Sequence of chain 1.B:
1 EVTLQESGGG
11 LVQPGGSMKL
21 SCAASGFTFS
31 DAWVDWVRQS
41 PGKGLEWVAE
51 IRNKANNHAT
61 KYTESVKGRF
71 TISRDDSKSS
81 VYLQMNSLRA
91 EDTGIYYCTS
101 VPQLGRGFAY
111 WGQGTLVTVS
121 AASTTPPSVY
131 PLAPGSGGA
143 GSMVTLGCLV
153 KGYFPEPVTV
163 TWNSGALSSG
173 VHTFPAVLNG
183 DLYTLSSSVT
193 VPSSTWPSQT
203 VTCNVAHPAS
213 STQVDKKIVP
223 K

Binding-site contacts:
Ligand atom C6 contacts residue HIS96 of chain 1.A at 4.2 Å.
Ligand atom C8 contacts residue HIS96 of chain 1.A at 3.6 Å.
Ligand atom C1 contacts residue VAL101 of chain 1.B at 4.2 Å (hydrophobic).
Ligand atom C13 contacts residue TRP33 of chain 1.B at 3.5 Å (hydrophobic).
Ligand atom O5 contacts residue HIS96 of chain 1.A at 3.8 Å.
Ligand atom C18 contacts residue HIS96 of chain 1.A at 3.4 Å.
Ligand atom C26 contacts residue TRP33 of chain 1.B at 3.7 Å (hydrophobic).
Ligand atom C21 contacts residue TYR99 of chain 1.A at 3.8 Å (hydrophobic).
Ligand atom C2 contacts residue TRP33 of chain 1.B at 3.4 Å (hydrophobic).
Ligand atom C14 contacts residue TYR37 of chain 1.A at 4.0 Å (hydrophobic).
Ligand atom O5 contacts residue VAL101 of chain 1.B at 4.0 Å.
Ligand atom O1 contacts residue TRP33 of chain 1.B at 3.7 Å.
Ligand atom C7 contacts residue VAL101 of chain 1.B at 3.5 Å (hydrophobic).
Ligand atom C9 contacts residue ASP31 of chain 1.B at 3.7 Å.
Ligand atom C14 contacts residue LEU97 of chain 1.A at 3.8 Å (hydrophobic).
Ligand atom C5 contacts residue PRO102 of chain 1.B at 3.9 Å (hydrophobic).
Ligand atom C5 contacts residue TRP33 of chain 1.B at 3.4 Å (hydrophobic).
Ligand atom O3 contacts residue VAL101 of chain 1.B at 3.4 Å.
Ligand atom C9 contacts residue ASN53 of chain 1.B at 3.8 Å.
Ligand atom O7 contacts residue TYR37 of chain 1.A at 3.2 Å.
Ligand atom C7 contacts residue ASP31 of chain 1.B at 3.7 Å.
Ligand atom C1 contacts residue GLY105 of chain 1.B at 3.5 Å.
Ligand atom C21 contacts residue PHE101 of chain 1.A at 4.2 Å (hydrophobic).
Ligand atom C7 contacts residue GLN103 of chain 1.B at 4.0 Å.
Ligand atom C9 contacts residue GLN103 of chain 1.B at 3.5 Å.
Ligand atom C7 contacts residue PRO102 of chain 1.B at 3.4 Å (hydrophobic).
Ligand atom N12 contacts residue HIS96 of chain 1.A at 4.0 Å.
Ligand atom C14 contacts residue HIS31 of chain 1.A at 3.9 Å.
Ligand atom O3 contacts residue TRP33 of chain 1.B at 3.2 Å.
Ligand atom C10 contacts residue HIS96 of chain 1.A at 3.4 Å.
Ligand atom C14 contacts residue HIS96 of chain 1.A at 3.4 Å.
Ligand atom C4 contacts residue TRP33 of chain 1.B at 3.4 Å (hydrophobic).
Ligand atom C2 contacts residue VAL101 of chain 1.B at 4.0 Å (hydrophobic).
Ligand atom C6 contacts residue TYR37 of chain 1.A at 3.8 Å (hydrophobic).
Ligand atom C29 contacts residue TRP33 of chain 1.B at 3.5 Å (hydrophobic).
Ligand atom C7 contacts residue TRP33 of chain 1.B at 3.6 Å (hydrophobic).
Ligand atom C5 contacts residue VAL101 of chain 1.B at 3.5 Å (hydrophobic).
Ligand atom C11 contacts residue TRP33 of chain 1.B at 3.6 Å (hydrophobic).
Ligand atom C18 contacts residue PHE101 of chain 1.A at 3.6 Å (hydrophobic).
Ligand atom C9 contacts residue TRP33 of chain 1.B at 3.8 Å (hydrophobic).

This protein binds this small molecule.
Small molecule (SMILES): COC(=O)[C@H]1[C@@H](OC(=O)c2ccccc2)C[C@@H]2CC[C@H]1N2C

Sequence of chain 1.A:
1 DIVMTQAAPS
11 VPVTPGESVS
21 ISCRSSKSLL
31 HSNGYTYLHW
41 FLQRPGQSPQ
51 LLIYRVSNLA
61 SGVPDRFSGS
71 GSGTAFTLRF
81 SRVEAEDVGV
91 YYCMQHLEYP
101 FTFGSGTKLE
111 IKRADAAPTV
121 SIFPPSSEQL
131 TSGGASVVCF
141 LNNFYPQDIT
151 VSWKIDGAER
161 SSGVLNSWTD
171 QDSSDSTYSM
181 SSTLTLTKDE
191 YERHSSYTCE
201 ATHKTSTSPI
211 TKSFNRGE